Binding-site contacts:
Ligand atom N2 contacts residue ASN282 of chain 1.C at 2.9 Å (h-bond).
Ligand atom N2 contacts residue ASN280 of chain 1.C at 4.5 Å.
Ligand atom O7 contacts residue ASN282 of chain 1.C at 3.8 Å.
Ligand atom C1 contacts residue ASN282 of chain 1.C at 1.5 Å.
Ligand atom C3 contacts residue ASN282 of chain 1.C at 3.8 Å.
Ligand atom C7 contacts residue ASN282 of chain 1.C at 3.5 Å.
Ligand atom C2 contacts residue ASN282 of chain 1.C at 2.5 Å.
Ligand atom C5 contacts residue ASN282 of chain 1.C at 3.7 Å.
Ligand atom C7 contacts residue ASN280 of chain 1.C at 3.7 Å.
Ligand atom O5 contacts residue ASN282 of chain 1.C at 2.4 Å (h-bond).
Ligand atom O7 contacts residue ASN280 of chain 1.C at 3.9 Å.
Ligand atom C4 contacts residue ASN282 of chain 1.C at 4.3 Å.
Ligand atom C8 contacts residue ASN280 of chain 1.C at 3.4 Å.

This protein binds this small molecule.
Small molecule (SMILES): CC(=O)N[C@@H]1[C@@H](O)[C@H](O)[C@@H](CO)O[C@H]1O

Sequence of chain 1.C:
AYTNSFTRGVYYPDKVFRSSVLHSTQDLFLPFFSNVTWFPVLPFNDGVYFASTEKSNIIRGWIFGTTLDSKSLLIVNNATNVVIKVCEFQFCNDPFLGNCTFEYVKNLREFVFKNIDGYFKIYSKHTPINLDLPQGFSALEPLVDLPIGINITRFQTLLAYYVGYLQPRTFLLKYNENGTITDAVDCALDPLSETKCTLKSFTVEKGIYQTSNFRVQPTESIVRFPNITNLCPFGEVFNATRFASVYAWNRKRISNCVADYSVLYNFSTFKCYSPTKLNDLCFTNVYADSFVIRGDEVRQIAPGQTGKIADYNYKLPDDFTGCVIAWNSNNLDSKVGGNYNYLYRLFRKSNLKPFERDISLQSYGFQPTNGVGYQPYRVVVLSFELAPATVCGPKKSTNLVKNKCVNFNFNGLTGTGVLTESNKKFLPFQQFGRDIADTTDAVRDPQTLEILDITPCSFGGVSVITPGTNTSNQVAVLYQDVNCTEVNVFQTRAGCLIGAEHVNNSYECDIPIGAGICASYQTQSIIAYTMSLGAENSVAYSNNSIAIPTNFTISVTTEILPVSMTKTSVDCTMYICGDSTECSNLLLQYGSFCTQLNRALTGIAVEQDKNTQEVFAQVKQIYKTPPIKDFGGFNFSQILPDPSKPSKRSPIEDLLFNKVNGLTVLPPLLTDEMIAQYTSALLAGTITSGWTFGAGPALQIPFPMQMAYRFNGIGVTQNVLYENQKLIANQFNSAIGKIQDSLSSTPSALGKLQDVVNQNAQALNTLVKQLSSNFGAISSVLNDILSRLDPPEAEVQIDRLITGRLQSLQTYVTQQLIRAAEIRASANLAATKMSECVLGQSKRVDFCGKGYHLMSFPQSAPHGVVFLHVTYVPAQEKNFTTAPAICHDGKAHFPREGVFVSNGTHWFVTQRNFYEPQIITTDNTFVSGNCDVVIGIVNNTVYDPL